Sequence of chain 23.C:
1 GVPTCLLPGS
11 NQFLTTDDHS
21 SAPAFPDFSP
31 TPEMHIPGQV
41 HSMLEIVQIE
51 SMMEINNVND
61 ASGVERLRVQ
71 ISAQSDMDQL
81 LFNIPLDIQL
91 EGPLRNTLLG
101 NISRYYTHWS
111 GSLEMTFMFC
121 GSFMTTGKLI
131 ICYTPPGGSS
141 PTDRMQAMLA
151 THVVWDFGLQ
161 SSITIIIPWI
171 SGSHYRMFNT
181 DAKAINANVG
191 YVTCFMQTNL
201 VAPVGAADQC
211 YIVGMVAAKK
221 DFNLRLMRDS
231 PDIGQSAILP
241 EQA

Binding-site contacts:
Ligand atom C3A contacts residue LEU186 of chain 12.A at 3.8 Å (hydrophobic).
Ligand atom C1B contacts residue LEU99 of chain 12.A at 3.6 Å (hydrophobic).
Ligand atom F3 contacts residue TYR151 of chain 12.A at 2.9 Å.
Ligand atom F3 contacts residue SER174 of chain 12.A at 3.8 Å.
Ligand atom CM2 contacts residue LEU99 of chain 12.A at 3.3 Å (hydrophobic).
Ligand atom F3 contacts residue ALA149 of chain 12.A at 3.6 Å.
Ligand atom C2B contacts residue LEU99 of chain 12.A at 3.4 Å (hydrophobic).
Ligand atom N2 contacts residue TYR197 of chain 12.A at 3.4 Å.
Ligand atom CM2 contacts residue MET191 of chain 12.A at 3.4 Å (hydrophobic).
Ligand atom F3 contacts residue MET150 of chain 12.A at 3.8 Å.
Ligand atom C3C contacts residue THR121 of chain 12.A at 3.7 Å.
Ligand atom CM3 contacts residue THR101 of chain 12.A at 3.8 Å.
Ligand atom C3B contacts residue ILE188 of chain 12.A at 3.5 Å (hydrophobic).
Ligand atom C3 contacts residue THR101 of chain 12.A at 3.8 Å.
Ligand atom C6B contacts residue ILE123 of chain 12.A at 3.8 Å (hydrophobic).
Ligand atom O1 contacts residue TYR197 of chain 12.A at 3.3 Å.
Ligand atom O1A contacts residue LEU186 of chain 12.A at 3.7 Å.
Ligand atom C4 contacts residue THR101 of chain 12.A at 3.8 Å.
Ligand atom F2 contacts residue ALA149 of chain 12.A at 2.5 Å.
Ligand atom N2 contacts residue PHE119 of chain 12.A at 3.5 Å.
Ligand atom C6B contacts residue LEU99 of chain 12.A at 3.9 Å (hydrophobic).
Ligand atom O1B contacts residue LEU99 of chain 12.A at 3.6 Å.
Ligand atom O1 contacts residue PHE119 of chain 12.A at 3.5 Å.
Ligand atom CM6 contacts residue ILE123 of chain 12.A at 3.8 Å (hydrophobic).
Ligand atom N3A contacts residue TYR151 of chain 12.A at 3.6 Å.
Ligand atom O1A contacts residue LEU226 of chain 12.A at 3.6 Å.
Ligand atom CM4 contacts residue LEU186 of chain 12.A at 3.8 Å (hydrophobic).
Ligand atom F1 contacts residue LEU186 of chain 12.A at 3.1 Å.
Ligand atom C2A contacts residue LEU226 of chain 12.A at 3.8 Å (hydrophobic).
Ligand atom F2 contacts residue VAL175 of chain 12.A at 3.2 Å.
Ligand atom CM6 contacts residue TRP97 of chain 12.A at 3.6 Å (hydrophobic).
Ligand atom C5B contacts residue ILE123 of chain 12.A at 3.7 Å (hydrophobic).
Ligand atom CM4 contacts residue ALA149 of chain 12.A at 3.6 Å (hydrophobic).
Ligand atom CM4 contacts residue PRO173 of chain 12.A at 3.7 Å (hydrophobic).
Ligand atom F3 contacts residue PRO173 of chain 12.A at 2.6 Å.
Ligand atom C2B contacts residue ILE188 of chain 12.A at 3.7 Å (hydrophobic).
Ligand atom N1A contacts residue LEU226 of chain 12.A at 3.6 Å.
Ligand atom F2 contacts residue SER174 of chain 12.A at 3.7 Å.
Ligand atom CM2 contacts residue ILE188 of chain 12.A at 3.6 Å (hydrophobic).
Ligand atom C3A contacts residue LEU226 of chain 12.A at 3.8 Å (hydrophobic).

Sequence of chain 12.A:
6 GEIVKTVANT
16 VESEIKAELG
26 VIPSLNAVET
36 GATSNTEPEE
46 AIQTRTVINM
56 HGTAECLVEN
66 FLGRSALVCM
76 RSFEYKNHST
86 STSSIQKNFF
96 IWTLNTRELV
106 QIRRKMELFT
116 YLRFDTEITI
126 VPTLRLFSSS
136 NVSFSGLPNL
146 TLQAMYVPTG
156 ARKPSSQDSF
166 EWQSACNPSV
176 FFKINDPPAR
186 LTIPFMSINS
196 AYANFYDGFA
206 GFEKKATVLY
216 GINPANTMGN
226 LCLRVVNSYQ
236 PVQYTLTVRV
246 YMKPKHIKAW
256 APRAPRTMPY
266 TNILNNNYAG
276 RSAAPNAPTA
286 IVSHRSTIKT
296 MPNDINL

Sequence of chain 12.C:
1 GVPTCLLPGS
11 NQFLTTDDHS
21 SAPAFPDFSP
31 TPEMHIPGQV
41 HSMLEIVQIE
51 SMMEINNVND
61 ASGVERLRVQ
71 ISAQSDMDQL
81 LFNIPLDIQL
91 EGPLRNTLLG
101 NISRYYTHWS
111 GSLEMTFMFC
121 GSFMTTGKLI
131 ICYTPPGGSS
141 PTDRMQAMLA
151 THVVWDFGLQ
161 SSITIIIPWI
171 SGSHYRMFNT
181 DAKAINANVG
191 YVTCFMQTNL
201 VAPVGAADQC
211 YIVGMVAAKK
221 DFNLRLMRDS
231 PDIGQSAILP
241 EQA

The protein below binds the small molecule below.
Small molecule (SMILES): Cc1cc(CCCOc2c(C)cc(-c3noc(C(F)(F)F)n3)cc2C)on1